Binding-site contacts:
Ligand atom C7 contacts residue ASN212 of chain 4.K at 3.7 Å.
Ligand atom N2 contacts residue ILE211 of chain 4.K at 4.0 Å.
Ligand atom O7 contacts residue ASN212 of chain 4.K at 4.1 Å.
Ligand atom N2 contacts residue ASN212 of chain 4.K at 2.9 Å (h-bond).
Ligand atom C2 contacts residue ASN212 of chain 4.K at 2.5 Å.
Ligand atom C4 contacts residue ASN212 of chain 4.K at 4.2 Å.
Ligand atom C1 contacts residue ILE211 of chain 4.K at 4.2 Å (hydrophobic).
Ligand atom C3 contacts residue ASN212 of chain 4.K at 3.8 Å.
Ligand atom C1 contacts residue ASN212 of chain 4.K at 1.4 Å.
Ligand atom C5 contacts residue ASN212 of chain 4.K at 3.7 Å.
Ligand atom O5 contacts residue ASN212 of chain 4.K at 2.4 Å (h-bond).

Sequence of chain 4.K:
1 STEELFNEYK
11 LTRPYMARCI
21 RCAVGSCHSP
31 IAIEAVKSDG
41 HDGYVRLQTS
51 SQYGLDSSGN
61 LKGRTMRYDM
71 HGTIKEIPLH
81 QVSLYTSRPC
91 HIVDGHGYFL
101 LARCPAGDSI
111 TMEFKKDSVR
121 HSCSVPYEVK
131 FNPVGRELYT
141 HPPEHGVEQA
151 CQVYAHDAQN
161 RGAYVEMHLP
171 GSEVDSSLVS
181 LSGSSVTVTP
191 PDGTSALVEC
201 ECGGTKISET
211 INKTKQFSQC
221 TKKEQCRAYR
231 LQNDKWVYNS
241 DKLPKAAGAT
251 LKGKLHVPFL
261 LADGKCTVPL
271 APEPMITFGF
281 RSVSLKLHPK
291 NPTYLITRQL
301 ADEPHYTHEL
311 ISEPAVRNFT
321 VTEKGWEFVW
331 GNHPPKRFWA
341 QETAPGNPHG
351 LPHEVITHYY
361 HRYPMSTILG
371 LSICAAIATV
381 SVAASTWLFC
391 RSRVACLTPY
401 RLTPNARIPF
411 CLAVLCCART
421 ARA

This protein binds this small molecule.
Small molecule (SMILES): CC(=O)N[C@@H]1[C@@H](O)[C@H](O)[C@@H](CO)O[C@H]1O